The protein below binds the small molecule below.
Small molecule (SMILES): CC(=O)[C@@]1(O)CC[C@H]2[C@@H]3CCC4=CC(=O)CC[C@]4(C)[C@H]3CC[C@@]21C

Binding-site contacts:
Ligand atom CAT contacts residue ILE272 of chain 1.C at 3.7 Å (hydrophobic).
Ligand atom CAA contacts residue VAL341 of chain 1.C at 3.6 Å (hydrophobic).
Ligand atom CAL contacts residue SER90 of chain 1.C at 3.7 Å.
Ligand atom OAD contacts residue VAL341 of chain 1.C at 4.0 Å.
Ligand atom CAH contacts residue ASP269 of chain 1.C at 3.3 Å.
Ligand atom CAJ contacts residue SER90 of chain 1.C at 3.5 Å.
Ligand atom CAI contacts residue TRP183 of chain 1.C at 3.7 Å (hydrophobic).
Ligand atom OAE contacts residue ILE212 of chain 1.C at 3.0 Å.
Ligand atom CAG contacts residue VAL268 of chain 1.C at 4.0 Å (hydrophobic).
Ligand atom CAH contacts residue ASP88 of chain 1.C at 3.9 Å.
Ligand atom CAO contacts residue HEM1 of chain 1.H at 3.8 Å.
Ligand atom CAG contacts residue ARG215 of chain 1.C at 3.4 Å.
Ligand atom CAA contacts residue HEM1 of chain 1.H at 3.7 Å.
Ligand atom OAE contacts residue ARG215 of chain 1.C at 2.7 Å (salt-bridge).
Ligand atom CAS contacts residue SER90 of chain 1.C at 3.7 Å.
Ligand atom CAK contacts residue LEU180 of chain 1.C at 3.9 Å (hydrophobic).
Ligand atom OAF contacts residue ILE272 of chain 1.C at 4.0 Å.
Ligand atom CAL contacts residue GLY273 of chain 1.C at 4.0 Å.
Ligand atom CAK contacts residue TRP183 of chain 1.C at 4.0 Å (hydrophobic).
Ligand atom CAH contacts residue SER90 of chain 1.C at 4.0 Å.
Ligand atom CAA contacts residue THR277 of chain 1.C at 4.1 Å.
Ligand atom CAN contacts residue LEU180 of chain 1.C at 4.1 Å (hydrophobic).
Ligand atom OAE contacts residue VAL82 of chain 1.C at 3.7 Å.
Ligand atom CAJ contacts residue ASP269 of chain 1.C at 3.2 Å.
Ligand atom CAQ contacts residue VAL82 of chain 1.C at 3.6 Å (hydrophobic).
Ligand atom CAQ contacts residue VAL179 of chain 1.C at 3.4 Å (hydrophobic).
Ligand atom CAQ contacts residue ARG215 of chain 1.C at 3.4 Å.
Ligand atom CAQ contacts residue ILE212 of chain 1.C at 4.0 Å (hydrophobic).
Ligand atom CAC contacts residue LEU345 of chain 1.C at 3.9 Å (hydrophobic).
Ligand atom CAP contacts residue LEU345 of chain 1.C at 3.8 Å (hydrophobic).
Ligand atom CAI contacts residue VAL179 of chain 1.C at 3.7 Å (hydrophobic).
Ligand atom CAO contacts residue GLY273 of chain 1.C at 3.8 Å.
Ligand atom OAE contacts residue VAL179 of chain 1.C at 3.1 Å.
Ligand atom CAB contacts residue TRP183 of chain 1.C at 3.9 Å (hydrophobic).
Ligand atom CAI contacts residue VAL82 of chain 1.C at 3.7 Å (hydrophobic).
Ligand atom OAD contacts residue LEU345 of chain 1.C at 3.0 Å.
Ligand atom CAH contacts residue VAL268 of chain 1.C at 4.0 Å (hydrophobic).
Ligand atom CAM contacts residue TRP183 of chain 1.C at 4.0 Å (hydrophobic).
Ligand atom CAB contacts residue LEU91 of chain 1.C at 3.9 Å (hydrophobic).
Ligand atom OAF contacts residue GLY273 of chain 1.C at 3.2 Å.

Sequence of chain 1.C:
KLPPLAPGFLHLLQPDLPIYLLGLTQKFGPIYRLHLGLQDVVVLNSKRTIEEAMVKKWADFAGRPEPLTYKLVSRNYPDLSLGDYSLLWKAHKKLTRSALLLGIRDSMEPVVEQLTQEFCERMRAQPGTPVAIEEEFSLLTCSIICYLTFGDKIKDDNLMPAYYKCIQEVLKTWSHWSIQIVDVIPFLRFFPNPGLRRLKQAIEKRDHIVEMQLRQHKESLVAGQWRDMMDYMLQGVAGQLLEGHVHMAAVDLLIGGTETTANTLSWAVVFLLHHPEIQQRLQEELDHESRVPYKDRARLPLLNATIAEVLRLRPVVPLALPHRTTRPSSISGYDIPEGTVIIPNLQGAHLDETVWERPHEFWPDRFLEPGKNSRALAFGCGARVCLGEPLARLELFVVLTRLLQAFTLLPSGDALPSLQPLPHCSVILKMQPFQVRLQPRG